A protein and the small-molecule ligand that binds it are described below.
Small molecule (SMILES): CC(=O)N[C@@H]1[C@@H](O)[C@H](O)[C@@H](CO)O[C@H]1O

Sequence of chain 1.A:
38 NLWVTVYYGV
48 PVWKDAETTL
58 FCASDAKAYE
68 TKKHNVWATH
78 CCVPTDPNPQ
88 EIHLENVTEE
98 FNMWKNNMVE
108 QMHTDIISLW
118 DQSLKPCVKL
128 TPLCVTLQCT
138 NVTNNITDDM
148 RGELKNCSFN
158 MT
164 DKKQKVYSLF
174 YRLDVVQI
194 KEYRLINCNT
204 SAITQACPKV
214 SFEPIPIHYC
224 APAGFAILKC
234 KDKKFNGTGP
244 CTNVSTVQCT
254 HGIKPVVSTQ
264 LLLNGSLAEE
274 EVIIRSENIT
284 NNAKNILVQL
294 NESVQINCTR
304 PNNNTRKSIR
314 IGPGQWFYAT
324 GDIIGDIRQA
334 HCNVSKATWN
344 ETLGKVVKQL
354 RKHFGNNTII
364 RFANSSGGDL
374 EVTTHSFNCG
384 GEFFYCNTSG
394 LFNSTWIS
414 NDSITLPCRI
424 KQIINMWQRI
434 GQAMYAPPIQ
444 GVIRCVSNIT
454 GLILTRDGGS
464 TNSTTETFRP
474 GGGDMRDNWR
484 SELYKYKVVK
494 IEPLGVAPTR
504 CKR

Binding-site contacts:
Ligand atom N2 contacts residue SER368 of chain 1.A at 3.8 Å.
Ligand atom N2 contacts residue ASN367 of chain 1.A at 3.0 Å (h-bond).
Ligand atom C4 contacts residue NAG1 of chain 1.J at 4.2 Å.
Ligand atom O7 contacts residue NAG1 of chain 1.J at 3.1 Å (h-bond).
Ligand atom C5 contacts residue ASN367 of chain 1.A at 3.8 Å.
Ligand atom O3 contacts residue NAG2 of chain 1.J at 3.1 Å (h-bond).
Ligand atom C7 contacts residue SER368 of chain 1.A at 3.9 Å.
Ligand atom C7 contacts residue ASN367 of chain 1.A at 3.3 Å.
Ligand atom C4 contacts residue NAG2 of chain 1.J at 3.8 Å.
Ligand atom C2 contacts residue NAG1 of chain 1.J at 4.4 Å.
Ligand atom C7 contacts residue NAG1 of chain 1.J at 3.9 Å.
Ligand atom C3 contacts residue ASN367 of chain 1.A at 3.9 Å.
Ligand atom O5 contacts residue ASN367 of chain 1.A at 2.5 Å (h-bond).
Ligand atom O7 contacts residue SER368 of chain 1.A at 4.4 Å.
Ligand atom O7 contacts residue ASN367 of chain 1.A at 3.2 Å (h-bond).
Ligand atom O4 contacts residue NAG2 of chain 1.J at 2.9 Å (h-bond).
Ligand atom C4 contacts residue ASN367 of chain 1.A at 4.4 Å.
Ligand atom C3 contacts residue NAG2 of chain 1.J at 3.9 Å.
Ligand atom C8 contacts residue SER368 of chain 1.A at 3.4 Å.
Ligand atom C8 contacts residue NAG1 of chain 1.J at 3.9 Å.
Ligand atom C8 contacts residue THR376 of chain 1.A at 4.3 Å.
Ligand atom O3 contacts residue NAG1 of chain 1.J at 3.9 Å.
Ligand atom C1 contacts residue ASN367 of chain 1.A at 1.5 Å.
Ligand atom C2 contacts residue ASN367 of chain 1.A at 2.5 Å.
Ligand atom C8 contacts residue SER369 of chain 1.A at 4.0 Å.